Binding-site contacts:
Ligand atom NE2 contacts residue ILE47 of chain 1.A at 3.5 Å.
Ligand atom N4 contacts residue GLY27 of chain 1.A at 3.0 Å (h-bond).
Ligand atom O1 contacts residue GLY131 of chain 1.A at 3.4 Å (h-bond).
Ligand atom NH2 contacts residue ASP29 of chain 1.A at 3.0 Å (salt-bridge).
Ligand atom CA4 contacts residue GLY48 of chain 1.A at 3.4 Å.
Ligand atom CZ contacts residue ASP29 of chain 1.A at 3.4 Å.
Ligand atom CB2 contacts residue GLY131 of chain 1.A at 3.6 Å.
Ligand atom CG2 contacts residue ARG8 of chain 1.A at 3.6 Å.
Ligand atom C contacts residue GLY152 of chain 1.A at 3.6 Å.
Ligand atom C3 contacts residue ASP25 of chain 1.A at 3.1 Å.
Ligand atom NE contacts residue ASP29 of chain 1.A at 3.0 Å (salt-bridge).
Ligand atom O1 contacts residue ALA132 of chain 1.A at 3.4 Å.
Ligand atom O1 contacts residue ASP133 of chain 1.A at 2.9 Å (salt-bridge).
Ligand atom N6 contacts residue ASP30 of chain 1.A at 3.5 Å (salt-bridge).
Ligand atom CB2 contacts residue ASP25 of chain 1.A at 3.4 Å.
Ligand atom O contacts residue VAL82 of chain 1.A at 3.4 Å.
Ligand atom NE2 contacts residue ASP30 of chain 1.A at 2.8 Å (salt-bridge).
Ligand atom N5 contacts residue GLY48 of chain 1.A at 2.9 Å (h-bond).
Ligand atom N1 contacts residue GLY152 of chain 1.A at 2.9 Å (h-bond).
Ligand atom O4 contacts residue GLY27 of chain 1.A at 3.3 Å (h-bond).
Ligand atom O4 contacts residue ASP29 of chain 1.A at 3.0 Å (salt-bridge).
Ligand atom OE1 contacts residue ASP30 of chain 1.A at 2.8 Å (salt-bridge).
Ligand atom C3 contacts residue ASP129 of chain 1.A at 3.6 Å.
Ligand atom O5 contacts residue GLY48 of chain 1.A at 3.0 Å (h-bond).
Ligand atom O4 contacts residue ALA28 of chain 1.A at 3.4 Å.
Ligand atom CZ contacts residue ARG112 of chain 1.A at 3.4 Å.
Ligand atom CA3 contacts residue ASP129 of chain 1.A at 3.3 Å.
Ligand atom CG2 contacts residue ASP133 of chain 1.A at 3.4 Å.
Ligand atom N6 contacts residue ASP29 of chain 1.A at 3.1 Å (salt-bridge).
Ligand atom N2 contacts residue GLY131 of chain 1.A at 2.9 Å (h-bond).
Ligand atom CH3 contacts residue GLY152 of chain 1.A at 3.5 Å.
Ligand atom CB contacts residue ASP133 of chain 1.A at 3.3 Å.
Ligand atom OE1 contacts residue ALA28 of chain 1.A at 3.6 Å.
Ligand atom N3 contacts residue ASP129 of chain 1.A at 2.8 Å (salt-bridge).
Ligand atom N contacts residue GLY152 of chain 1.A at 3.1 Å (h-bond).
Ligand atom CA3 contacts residue GLY27 of chain 1.A at 3.4 Å.
Ligand atom OE1 contacts residue ASP29 of chain 1.A at 3.0 Å (salt-bridge).
Ligand atom NH1 contacts residue ARG112 of chain 1.A at 2.8 Å.
Ligand atom NH2 contacts residue ARG112 of chain 1.A at 3.5 Å.
Ligand atom CB3 contacts residue ASP129 of chain 1.A at 3.5 Å.

A protein and the small-molecule ligand that binds it are described below.
Small molecule (SMILES): CCCC[C@@H](CN[C@@H](CCCC)C(=O)N[C@@H](CCC(N)=O)C(=O)N[C@@H](CCCNC(N)=[NH2+])C(N)=O)NC(=O)[C@@H](NC(=O)[C@@H](NC(C)=O)[C@@H](C)O)[C@@H](C)CC

Sequence of chain 1.A:
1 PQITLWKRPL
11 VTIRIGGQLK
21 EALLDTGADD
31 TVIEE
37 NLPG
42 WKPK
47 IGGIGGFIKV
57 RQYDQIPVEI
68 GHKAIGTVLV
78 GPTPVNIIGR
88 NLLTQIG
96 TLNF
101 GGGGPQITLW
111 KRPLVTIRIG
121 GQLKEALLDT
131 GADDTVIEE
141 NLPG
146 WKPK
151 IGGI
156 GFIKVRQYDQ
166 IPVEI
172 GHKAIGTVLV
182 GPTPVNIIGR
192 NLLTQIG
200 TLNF